The protein below binds the small molecule below.
Small molecule (SMILES): CC(=O)N[C@H]1[C@H](O[C@H]2[C@H](O)[C@@H](NC(C)=O)CO[C@@H]2CO)O[C@H](CO)[C@@H](O[C@@H]2O[C@H](CO)[C@@H](O)[C@H](O[C@H]3O[C@H](CO)[C@@H](O)[C@H](O)[C@@H]3O)[C@@H]2O)[C@@H]1O

Binding-site contacts:
Ligand atom C8 contacts residue ILE46 of chain 1.B at 4.5 Å (hydrophobic).
Ligand atom C4 contacts residue ASN45 of chain 1.B at 4.2 Å.
Ligand atom C2 contacts residue ASN45 of chain 1.B at 2.4 Å.
Ligand atom C3 contacts residue ASN45 of chain 1.B at 3.8 Å.
Ligand atom O5 contacts residue ASN45 of chain 1.B at 2.3 Å (h-bond).
Ligand atom C8 contacts residue THR47 of chain 1.B at 3.5 Å.
Ligand atom C7 contacts residue ASN45 of chain 1.B at 3.5 Å.
Ligand atom C5 contacts residue ASN50 of chain 1.B at 4.4 Å.
Ligand atom O7 contacts residue ARG326 of chain 1.B at 4.2 Å.
Ligand atom C7 contacts residue ARG326 of chain 1.B at 4.3 Å.
Ligand atom C7 contacts residue THR47 of chain 1.B at 3.9 Å.
Ligand atom N2 contacts residue THR47 of chain 1.B at 3.4 Å.
Ligand atom C8 contacts residue ARG326 of chain 1.B at 3.9 Å.
Ligand atom O7 contacts residue ASN45 of chain 1.B at 4.4 Å.
Ligand atom C1 contacts residue ASN45 of chain 1.B at 1.4 Å.
Ligand atom N2 contacts residue ASN45 of chain 1.B at 2.5 Å (h-bond).
Ligand atom C8 contacts residue ASN45 of chain 1.B at 3.8 Å.
Ligand atom C5 contacts residue ASN45 of chain 1.B at 3.6 Å.
Ligand atom C1 contacts residue ASN50 of chain 1.B at 3.9 Å.
Ligand atom C2 contacts residue THR47 of chain 1.B at 4.4 Å.

Sequence of chain 1.B:
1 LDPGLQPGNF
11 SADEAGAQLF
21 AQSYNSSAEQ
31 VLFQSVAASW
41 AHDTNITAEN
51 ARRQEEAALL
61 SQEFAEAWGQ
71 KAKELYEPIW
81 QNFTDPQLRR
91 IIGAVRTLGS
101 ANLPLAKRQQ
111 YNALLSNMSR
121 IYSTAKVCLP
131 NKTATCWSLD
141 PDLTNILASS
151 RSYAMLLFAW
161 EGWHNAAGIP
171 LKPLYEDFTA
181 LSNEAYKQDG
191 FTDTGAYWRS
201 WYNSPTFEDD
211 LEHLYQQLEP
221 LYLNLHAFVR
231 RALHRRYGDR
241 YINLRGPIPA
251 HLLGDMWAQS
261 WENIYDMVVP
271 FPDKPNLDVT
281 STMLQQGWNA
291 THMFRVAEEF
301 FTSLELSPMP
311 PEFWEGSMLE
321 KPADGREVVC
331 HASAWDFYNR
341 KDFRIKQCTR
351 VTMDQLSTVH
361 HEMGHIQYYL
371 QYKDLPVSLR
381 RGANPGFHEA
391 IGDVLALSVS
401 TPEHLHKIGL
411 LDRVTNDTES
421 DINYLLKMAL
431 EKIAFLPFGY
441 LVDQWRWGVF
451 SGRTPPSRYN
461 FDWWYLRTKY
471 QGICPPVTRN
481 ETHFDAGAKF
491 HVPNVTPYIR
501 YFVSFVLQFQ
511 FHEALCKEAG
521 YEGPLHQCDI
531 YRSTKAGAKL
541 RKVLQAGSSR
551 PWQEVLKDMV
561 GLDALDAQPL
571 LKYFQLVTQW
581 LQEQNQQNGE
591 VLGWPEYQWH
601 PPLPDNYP